Sequence of chain 1.B:
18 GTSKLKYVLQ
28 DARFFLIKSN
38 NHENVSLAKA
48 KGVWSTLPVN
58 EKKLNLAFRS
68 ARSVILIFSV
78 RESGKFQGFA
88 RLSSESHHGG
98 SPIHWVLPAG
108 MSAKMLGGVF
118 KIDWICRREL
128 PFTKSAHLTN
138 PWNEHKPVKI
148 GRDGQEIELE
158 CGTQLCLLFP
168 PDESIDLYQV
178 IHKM

Binding-site contacts:
Ligand atom CAM contacts residue PRO105 of chain 1.B at 3.6 Å (hydrophobic).
Ligand atom CAC contacts residue SER52 of chain 1.B at 4.0 Å.
Ligand atom CAA contacts residue LEU54 of chain 1.B at 3.9 Å (hydrophobic).
Ligand atom CAA contacts residue SO41 of chain 1.G at 3.6 Å.
Ligand atom CL1 contacts residue MET112 of chain 1.B at 3.8 Å.
Ligand atom CAO contacts residue PRO105 of chain 1.B at 3.9 Å (hydrophobic).
Ligand atom CAP contacts residue SO41 of chain 1.G at 3.4 Å.
Ligand atom CAP contacts residue SER52 of chain 1.B at 3.7 Å.
Ligand atom CAA contacts residue THR53 of chain 1.B at 4.1 Å.
Ligand atom CAN contacts residue SO41 of chain 1.G at 3.6 Å.
Ligand atom OAK contacts residue PRO105 of chain 1.B at 3.6 Å.
Ligand atom CAI contacts residue ASN41 of chain 1.B at 3.6 Å.
Ligand atom CL1 contacts residue MET108 of chain 1.B at 4.1 Å.
Ligand atom CAO contacts residue SO41 of chain 1.G at 3.6 Å.
Ligand atom CAN contacts residue SER52 of chain 1.B at 3.9 Å.
Ligand atom CAC contacts residue TRP51 of chain 1.B at 3.6 Å (hydrophobic).
Ligand atom CAB contacts residue LEU113 of chain 1.B at 3.7 Å (hydrophobic).
Ligand atom NAJ contacts residue SER52 of chain 1.B at 3.1 Å (h-bond).
Ligand atom CAG contacts residue LEU54 of chain 1.B at 3.9 Å (hydrophobic).
Ligand atom CAH contacts residue LEU104 of chain 1.B at 4.1 Å (hydrophobic).
Ligand atom CAH contacts residue PRO105 of chain 1.B at 3.8 Å (hydrophobic).
Ligand atom CAE contacts residue LEU54 of chain 1.B at 4.0 Å (hydrophobic).
Ligand atom OAK contacts residue LEU104 of chain 1.B at 4.0 Å.
Ligand atom CAF contacts residue MET108 of chain 1.B at 4.0 Å (hydrophobic).
Ligand atom CAC contacts residue TRP102 of chain 1.B at 3.7 Å (hydrophobic).
Ligand atom CAB contacts residue SER52 of chain 1.B at 3.5 Å.
Ligand atom CL1 contacts residue LEU113 of chain 1.B at 3.7 Å.
Ligand atom CAB contacts residue TRP102 of chain 1.B at 3.6 Å (hydrophobic).
Ligand atom CAG contacts residue PRO105 of chain 1.B at 3.6 Å (hydrophobic).
Ligand atom CAC contacts residue SO41 of chain 1.G at 3.2 Å.
Ligand atom CAA contacts residue SER52 of chain 1.B at 4.2 Å.
Ligand atom CAL contacts residue LEU113 of chain 1.B at 4.2 Å (hydrophobic).
Ligand atom CAH contacts residue LEU113 of chain 1.B at 3.7 Å (hydrophobic).
Ligand atom CAE contacts residue PRO105 of chain 1.B at 4.1 Å (hydrophobic).
Ligand atom CL1 contacts residue SER109 of chain 1.B at 3.2 Å.
Ligand atom CAI contacts residue SO41 of chain 1.G at 3.3 Å.
Ligand atom NAJ contacts residue SO41 of chain 1.G at 2.8 Å (h-bond).
Ligand atom CAI contacts residue VAL103 of chain 1.B at 3.9 Å (hydrophobic).
Ligand atom OAK contacts residue SO41 of chain 1.G at 3.8 Å.
Ligand atom CAC contacts residue ASN41 of chain 1.B at 3.7 Å.

The protein below binds the small molecule below.
Small molecule (SMILES): C[C@H]1NC(C)(C)CO[C@@H]1c1cccc(Cl)c1